Sequence of chain 1.TA:
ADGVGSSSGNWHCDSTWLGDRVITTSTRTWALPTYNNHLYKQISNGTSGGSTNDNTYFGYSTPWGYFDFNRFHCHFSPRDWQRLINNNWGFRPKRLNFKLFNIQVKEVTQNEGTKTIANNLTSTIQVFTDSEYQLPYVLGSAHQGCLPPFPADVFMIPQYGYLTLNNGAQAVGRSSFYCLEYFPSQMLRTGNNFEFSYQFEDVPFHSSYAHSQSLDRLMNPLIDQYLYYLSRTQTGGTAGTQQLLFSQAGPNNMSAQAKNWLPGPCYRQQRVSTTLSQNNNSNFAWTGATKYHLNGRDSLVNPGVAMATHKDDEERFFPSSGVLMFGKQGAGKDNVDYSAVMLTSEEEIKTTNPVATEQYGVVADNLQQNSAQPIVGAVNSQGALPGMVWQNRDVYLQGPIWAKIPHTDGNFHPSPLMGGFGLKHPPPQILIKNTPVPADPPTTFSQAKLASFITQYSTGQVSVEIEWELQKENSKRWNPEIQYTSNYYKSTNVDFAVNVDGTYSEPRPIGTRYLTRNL

Sequence of chain 1.UA:
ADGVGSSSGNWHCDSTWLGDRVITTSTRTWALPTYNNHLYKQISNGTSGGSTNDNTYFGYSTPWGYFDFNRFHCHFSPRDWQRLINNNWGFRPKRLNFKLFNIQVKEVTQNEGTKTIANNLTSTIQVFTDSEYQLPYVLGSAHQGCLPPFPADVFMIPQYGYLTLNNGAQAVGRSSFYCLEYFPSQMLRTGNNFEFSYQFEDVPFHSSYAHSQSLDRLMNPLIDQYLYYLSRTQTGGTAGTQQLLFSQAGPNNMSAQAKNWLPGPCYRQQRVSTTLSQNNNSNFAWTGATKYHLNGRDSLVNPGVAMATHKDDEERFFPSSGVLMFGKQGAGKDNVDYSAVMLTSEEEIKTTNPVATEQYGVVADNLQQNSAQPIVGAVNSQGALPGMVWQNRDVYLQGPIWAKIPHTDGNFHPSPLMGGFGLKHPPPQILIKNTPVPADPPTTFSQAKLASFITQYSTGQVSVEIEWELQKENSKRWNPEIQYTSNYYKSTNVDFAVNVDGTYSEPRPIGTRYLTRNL

This small molecule binds to this protein.
Small molecule (SMILES): Nc1ncnc2c1ncn2[C@H]1C[C@H](O)[C@@H](COP(=O)(O)O)O1

Binding-site contacts:
Ligand atom C1' contacts residue DC1 of chain 1.UE at 3.9 Å.
Ligand atom O5' contacts residue ASP409 of chain 1.UA at 3.6 Å.
Ligand atom C5' contacts residue ASP409 of chain 1.UA at 4.0 Å.
Ligand atom N7 contacts residue PRO204 of chain 1.TA at 4.0 Å.
Ligand atom O4' contacts residue DC1 of chain 1.UE at 3.3 Å.
Ligand atom O5' contacts residue DC1 of chain 1.UE at 2.5 Å (h-bond).
Ligand atom OP2 contacts residue DC1 of chain 1.UE at 2.5 Å (h-bond).
Ligand atom C6 contacts residue PRO414 of chain 1.TA at 3.5 Å (hydrophobic).
Ligand atom C6 contacts residue SER415 of chain 1.TA at 4.0 Å.
Ligand atom C8 contacts residue PRO204 of chain 1.TA at 4.1 Å (hydrophobic).
Ligand atom N7 contacts residue HIS413 of chain 1.TA at 4.0 Å.
Ligand atom C2' contacts residue PRO414 of chain 1.TA at 3.5 Å (hydrophobic).
Ligand atom C2 contacts residue ILE405 of chain 1.TA at 4.1 Å (hydrophobic).
Ligand atom N6 contacts residue GLY420 of chain 1.TA at 4.2 Å.
Ligand atom C5 contacts residue PRO414 of chain 1.TA at 4.1 Å (hydrophobic).
Ligand atom P contacts residue DC1 of chain 1.UE at 1.6 Å.
Ligand atom O3' contacts residue HIS413 of chain 1.TA at 4.1 Å.
Ligand atom N6 contacts residue PHE421 of chain 1.TA at 4.1 Å.
Ligand atom N6 contacts residue PRO416 of chain 1.TA at 3.9 Å.
Ligand atom N3 contacts residue PRO414 of chain 1.TA at 3.9 Å.
Ligand atom C4' contacts residue DC1 of chain 1.UE at 4.1 Å.
Ligand atom OP1 contacts residue ASN411 of chain 1.UA at 3.6 Å.
Ligand atom OP1 contacts residue DC1 of chain 1.UE at 2.5 Å (h-bond).
Ligand atom N1 contacts residue GLY422 of chain 1.TA at 3.0 Å (h-bond).
Ligand atom N7 contacts residue SER415 of chain 1.TA at 3.8 Å.
Ligand atom N9 contacts residue PRO204 of chain 1.TA at 4.2 Å.
Ligand atom N6 contacts residue GLY422 of chain 1.TA at 3.1 Å (h-bond).
Ligand atom N1 contacts residue VAL203 of chain 1.TA at 4.0 Å.
Ligand atom C4 contacts residue PRO204 of chain 1.TA at 4.0 Å (hydrophobic).
Ligand atom N1 contacts residue PRO414 of chain 1.TA at 3.5 Å (h-bond).
Ligand atom C2 contacts residue PRO414 of chain 1.TA at 4.1 Å (hydrophobic).
Ligand atom C6 contacts residue GLY422 of chain 1.TA at 3.8 Å.
Ligand atom C5' contacts residue DC1 of chain 1.UE at 3.9 Å.
Ligand atom C5 contacts residue PRO204 of chain 1.TA at 3.9 Å (hydrophobic).
Ligand atom C2 contacts residue GLY422 of chain 1.TA at 3.5 Å.
Ligand atom C5' contacts residue HIS413 of chain 1.TA at 3.7 Å.
Ligand atom C3' contacts residue HIS413 of chain 1.TA at 3.6 Å.
Ligand atom N6 contacts residue SER415 of chain 1.TA at 3.4 Å.
Ligand atom N6 contacts residue PRO414 of chain 1.TA at 3.7 Å.
Ligand atom C8 contacts residue HIS413 of chain 1.TA at 3.6 Å.